Sequence of chain 1.A:
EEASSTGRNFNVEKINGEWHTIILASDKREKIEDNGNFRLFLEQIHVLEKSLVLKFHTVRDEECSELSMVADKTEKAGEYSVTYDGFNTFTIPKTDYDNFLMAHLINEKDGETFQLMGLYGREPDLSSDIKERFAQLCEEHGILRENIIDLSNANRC

This small molecule binds to this protein.
Small molecule (SMILES): CCCCCCCCCCO

Binding-site contacts:
Ligand atom CAD contacts residue LEU128 of chain 1.A at 4.4 Å (hydrophobic).
Ligand atom CAF contacts residue LEU52 of chain 1.A at 3.7 Å (hydrophobic).
Ligand atom CAG contacts residue TYR132 of chain 1.A at 4.2 Å (hydrophobic).
Ligand atom CAD contacts residue LEU52 of chain 1.A at 3.7 Å (hydrophobic).
Ligand atom CAJ contacts residue PHE68 of chain 1.A at 4.3 Å (hydrophobic).
Ligand atom CAA contacts residue PHE102 of chain 1.A at 3.8 Å (hydrophobic).
Ligand atom CAE contacts residue TYR132 of chain 1.A at 4.0 Å (hydrophobic).
Ligand atom CAA contacts residue LEU64 of chain 1.A at 4.5 Å (hydrophobic).
Ligand atom CAE contacts residue LEU54 of chain 1.A at 4.2 Å (hydrophobic).
Ligand atom CAJ contacts residue LEU117 of chain 1.A at 3.9 Å (hydrophobic).
Ligand atom CAA contacts residue LEU113 of chain 1.A at 4.0 Å (hydrophobic).
Ligand atom CAH contacts residue LEU117 of chain 1.A at 4.0 Å (hydrophobic).
Ligand atom OAB contacts residue LEU128 of chain 1.A at 4.2 Å.
Ligand atom CAC contacts residue LEU66 of chain 1.A at 3.9 Å (hydrophobic).
Ligand atom CAF contacts residue TYR132 of chain 1.A at 4.2 Å (hydrophobic).
Ligand atom CAH contacts residue TYR132 of chain 1.A at 3.6 Å (hydrophobic).
Ligand atom OAB contacts residue TYR132 of chain 1.A at 4.3 Å.
Ligand atom CAA contacts residue ILE57 of chain 1.A at 4.0 Å (hydrophobic).
Ligand atom CAD contacts residue PHE50 of chain 1.A at 3.3 Å (hydrophobic).
Ligand atom CAI contacts residue PHE102 of chain 1.A at 4.1 Å (hydrophobic).
Ligand atom CAE contacts residue LEU113 of chain 1.A at 4.3 Å (hydrophobic).
Ligand atom CAK contacts residue LEU117 of chain 1.A at 4.3 Å (hydrophobic).
Ligand atom OAB contacts residue PHE50 of chain 1.A at 2.6 Å (h-bond).
Ligand atom CAK contacts residue TYR132 of chain 1.A at 3.7 Å (hydrophobic).
Ligand atom CAA contacts residue ILE104 of chain 1.A at 3.5 Å (hydrophobic).
Ligand atom OAB contacts residue LEU36 of chain 1.A at 4.0 Å.
Ligand atom CAH contacts residue LEU128 of chain 1.A at 4.0 Å (hydrophobic).
Ligand atom CAI contacts residue ALA115 of chain 1.A at 4.0 Å (hydrophobic).
Ligand atom CAE contacts residue ALA115 of chain 1.A at 4.3 Å (hydrophobic).
Ligand atom CAJ contacts residue TYR132 of chain 1.A at 4.0 Å (hydrophobic).
Ligand atom CAE contacts residue ILE57 of chain 1.A at 4.4 Å (hydrophobic).
Ligand atom CAC contacts residue ILE57 of chain 1.A at 3.5 Å (hydrophobic).
Ligand atom CAK contacts residue ALA115 of chain 1.A at 4.0 Å (hydrophobic).
Ligand atom CAC contacts residue PHE102 of chain 1.A at 4.3 Å (hydrophobic).
Ligand atom CAG contacts residue PHE68 of chain 1.A at 4.5 Å (hydrophobic).
Ligand atom CAG contacts residue LEU66 of chain 1.A at 4.4 Å (hydrophobic).
Ligand atom CAF contacts residue PHE68 of chain 1.A at 4.1 Å (hydrophobic).
Ligand atom OAB contacts residue LEU52 of chain 1.A at 4.0 Å.
Ligand atom CAA contacts residue ILE27 of chain 1.A at 4.5 Å (hydrophobic).